A small-molecule ligand and the protein it binds are described below.
Small molecule (SMILES): CN[C@@H]1C[C@H]2O[C@@](C)([C@@H]1OC)n1c3ccccc3c3c4c(c5c6ccccc6n2c5c31)C(=O)NC4

Binding-site contacts:
Ligand atom C28 contacts residue HIS131 of chain 1.A at 3.5 Å.
Ligand atom C15 contacts residue ASP150 of chain 1.A at 3.8 Å.
Ligand atom O4 contacts residue GLY17 of chain 1.A at 3.6 Å.
Ligand atom O6 contacts residue HIS131 of chain 1.A at 3.5 Å (h-bond).
Ligand atom C9 contacts residue LEU134 of chain 1.A at 3.9 Å (hydrophobic).
Ligand atom C21 contacts residue VAL25 of chain 1.A at 3.9 Å (hydrophobic).
Ligand atom N3 contacts residue LEU16 of chain 1.A at 3.9 Å.
Ligand atom O5 contacts residue CYS84 of chain 1.A at 2.6 Å (h-bond).
Ligand atom N4 contacts residue HIS131 of chain 1.A at 3.0 Å (h-bond).
Ligand atom C2 contacts residue GLU90 of chain 1.A at 3.8 Å.
Ligand atom C9 contacts residue ALA36 of chain 1.A at 3.6 Å (hydrophobic).
Ligand atom N1 contacts residue GLU82 of chain 1.A at 2.7 Å (salt-bridge).
Ligand atom C18 contacts residue VAL25 of chain 1.A at 3.8 Å (hydrophobic).
Ligand atom C7 contacts residue LEU134 of chain 1.A at 3.5 Å (hydrophobic).
Ligand atom O5 contacts residue GLU82 of chain 1.A at 3.9 Å.
Ligand atom C27 contacts residue SER149 of chain 1.A at 3.6 Å.
Ligand atom C9 contacts residue GLU82 of chain 1.A at 3.8 Å.
Ligand atom C8 contacts residue LEU134 of chain 1.A at 3.7 Å (hydrophobic).
Ligand atom O4 contacts residue VAL25 of chain 1.A at 3.4 Å.
Ligand atom C27 contacts residue HIS131 of chain 1.A at 3.5 Å.
Ligand atom C8 contacts residue GLU82 of chain 1.A at 3.7 Å.
Ligand atom C4 contacts residue CYS84 of chain 1.A at 3.9 Å (hydrophobic).
Ligand atom C1 contacts residue LEU16 of chain 1.A at 3.5 Å (hydrophobic).
Ligand atom N1 contacts residue LEU134 of chain 1.A at 3.8 Å.
Ligand atom C24 contacts residue THR87 of chain 1.A at 3.7 Å.
Ligand atom C10 contacts residue LEU134 of chain 1.A at 3.6 Å (hydrophobic).
Ligand atom C14 contacts residue LYS38 of chain 1.A at 3.5 Å.
Ligand atom C20 contacts residue LEU16 of chain 1.A at 3.7 Å (hydrophobic).
Ligand atom C8 contacts residue CYS84 of chain 1.A at 3.7 Å (hydrophobic).
Ligand atom O5 contacts residue LEU83 of chain 1.A at 3.5 Å.
Ligand atom C26 contacts residue VAL25 of chain 1.A at 3.9 Å (hydrophobic).
Ligand atom C25 contacts residue LEU16 of chain 1.A at 3.3 Å (hydrophobic).
Ligand atom C15 contacts residue LYS38 of chain 1.A at 3.4 Å.
Ligand atom C5 contacts residue LEU16 of chain 1.A at 3.8 Å (hydrophobic).
Ligand atom C3 contacts residue ALA85 of chain 1.A at 3.7 Å (hydrophobic).
Ligand atom C13 contacts residue ILE81 of chain 1.A at 3.5 Å (hydrophobic).
Ligand atom N2 contacts residue VAL25 of chain 1.A at 3.7 Å.
Ligand atom C9 contacts residue ILE81 of chain 1.A at 3.5 Å (hydrophobic).
Ligand atom N1 contacts residue ALA36 of chain 1.A at 3.4 Å.
Ligand atom C8 contacts residue ALA36 of chain 1.A at 3.8 Å (hydrophobic).

Sequence of chain 1.A:
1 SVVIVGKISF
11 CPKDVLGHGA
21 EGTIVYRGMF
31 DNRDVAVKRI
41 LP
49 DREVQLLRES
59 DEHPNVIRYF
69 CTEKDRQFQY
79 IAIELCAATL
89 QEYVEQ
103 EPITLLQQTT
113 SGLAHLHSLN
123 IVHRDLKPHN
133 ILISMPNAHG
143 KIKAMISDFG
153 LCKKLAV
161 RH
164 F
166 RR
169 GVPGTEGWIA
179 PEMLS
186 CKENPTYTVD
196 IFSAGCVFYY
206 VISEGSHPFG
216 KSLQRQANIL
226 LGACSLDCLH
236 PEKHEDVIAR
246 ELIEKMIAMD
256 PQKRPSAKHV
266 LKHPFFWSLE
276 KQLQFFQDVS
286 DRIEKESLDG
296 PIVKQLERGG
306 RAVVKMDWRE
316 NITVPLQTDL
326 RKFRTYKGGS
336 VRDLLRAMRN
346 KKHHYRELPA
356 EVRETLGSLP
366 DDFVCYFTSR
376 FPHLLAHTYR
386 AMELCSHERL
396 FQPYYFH